Sequence of chain 1.C:
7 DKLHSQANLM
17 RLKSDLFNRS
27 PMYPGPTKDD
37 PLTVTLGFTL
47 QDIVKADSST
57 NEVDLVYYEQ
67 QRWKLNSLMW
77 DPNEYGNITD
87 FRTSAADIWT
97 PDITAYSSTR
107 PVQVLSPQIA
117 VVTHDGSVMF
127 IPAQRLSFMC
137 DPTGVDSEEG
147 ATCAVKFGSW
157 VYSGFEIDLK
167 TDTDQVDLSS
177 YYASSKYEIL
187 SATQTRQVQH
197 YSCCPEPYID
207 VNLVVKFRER

The protein below binds the small molecule below.
Small molecule (SMILES): CC1=NCCC[C@@]12CCCCC21OCCO1

Binding-site contacts:
Ligand atom C15 contacts residue CYS199 of chain 1.C at 4.4 Å (hydrophobic).
Ligand atom C16 contacts residue TYR204 of chain 1.C at 3.5 Å (hydrophobic).
Ligand atom C6 contacts residue TYR102 of chain 1.C at 3.6 Å (hydrophobic).
Ligand atom C10 contacts residue TYR64 of chain 1.D at 3.7 Å (hydrophobic).
Ligand atom C5 contacts residue TYR102 of chain 1.C at 3.3 Å (hydrophobic).
Ligand atom C2 contacts residue TRP156 of chain 1.C at 3.4 Å (hydrophobic).
Ligand atom C11 contacts residue TYR197 of chain 1.C at 4.0 Å (hydrophobic).
Ligand atom N3 contacts residue TRP156 of chain 1.C at 2.8 Å (h-bond).
Ligand atom O14 contacts residue ILE127 of chain 1.D at 4.1 Å.
Ligand atom N3 contacts residue SER155 of chain 1.C at 4.0 Å.
Ligand atom O17 contacts residue TYR204 of chain 1.C at 3.6 Å.
Ligand atom C1 contacts residue ILE127 of chain 1.D at 4.2 Å (hydrophobic).
Ligand atom C12 contacts residue TYR197 of chain 1.C at 3.8 Å (hydrophobic).
Ligand atom C16 contacts residue CYS200 of chain 1.C at 4.2 Å (hydrophobic).
Ligand atom C7 contacts residue TYR197 of chain 1.C at 3.7 Å (hydrophobic).
Ligand atom C6 contacts residue TYR197 of chain 1.C at 3.7 Å (hydrophobic).
Ligand atom C1 contacts residue TRP156 of chain 1.C at 3.3 Å (hydrophobic).
Ligand atom C15 contacts residue ILE127 of chain 1.D at 3.8 Å (hydrophobic).
Ligand atom C9 contacts residue TRP156 of chain 1.C at 4.4 Å (hydrophobic).
Ligand atom C9 contacts residue TYR64 of chain 1.D at 4.1 Å (hydrophobic).
Ligand atom C15 contacts residue CYS200 of chain 1.C at 4.4 Å (hydrophobic).
Ligand atom C5 contacts residue SER155 of chain 1.C at 3.4 Å.
Ligand atom C16 contacts residue CYS199 of chain 1.C at 4.5 Å (hydrophobic).
Ligand atom C5 contacts residue TRP156 of chain 1.C at 3.7 Å (hydrophobic).
Ligand atom C12 contacts residue CYS199 of chain 1.C at 4.2 Å (hydrophobic).

Sequence of chain 1.D:
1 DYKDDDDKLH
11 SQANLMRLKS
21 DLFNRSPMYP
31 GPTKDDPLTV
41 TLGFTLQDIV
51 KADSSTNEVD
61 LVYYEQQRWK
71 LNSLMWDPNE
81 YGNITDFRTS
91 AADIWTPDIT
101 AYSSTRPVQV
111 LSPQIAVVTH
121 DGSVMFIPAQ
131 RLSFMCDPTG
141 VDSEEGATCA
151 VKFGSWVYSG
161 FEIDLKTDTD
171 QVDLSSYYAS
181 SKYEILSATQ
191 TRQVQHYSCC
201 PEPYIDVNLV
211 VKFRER